Binding-site contacts:
Ligand atom CAF contacts residue PRO41 of chain 1.A at 3.9 Å (hydrophobic).
Ligand atom NAN contacts residue ASN99 of chain 1.A at 3.0 Å (h-bond).
Ligand atom CAR contacts residue ILE105 of chain 1.A at 3.8 Å (hydrophobic).
Ligand atom CAA contacts residue PRO41 of chain 1.A at 3.6 Å (hydrophobic).
Ligand atom CAD contacts residue PRO41 of chain 1.A at 4.0 Å (hydrophobic).
Ligand atom CAA contacts residue VAL46 of chain 1.A at 4.0 Å (hydrophobic).
Ligand atom CAJ contacts residue PRO41 of chain 1.A at 4.1 Å (hydrophobic).
Ligand atom CAF contacts residue ILE105 of chain 1.A at 3.6 Å (hydrophobic).
Ligand atom CAD contacts residue TRP40 of chain 1.A at 3.6 Å (hydrophobic).
Ligand atom CAC contacts residue ASP104 of chain 1.A at 4.0 Å.
Ligand atom CAC contacts residue MET108 of chain 1.A at 4.1 Å (hydrophobic).
Ligand atom CLAB contacts residue TRP40 of chain 1.A at 3.6 Å.
Ligand atom CAI contacts residue LEU51 of chain 1.A at 3.8 Å (hydrophobic).
Ligand atom CAE contacts residue ASP104 of chain 1.A at 4.1 Å.
Ligand atom CAU contacts residue PRO41 of chain 1.A at 4.0 Å (hydrophobic).
Ligand atom CAD contacts residue ILE105 of chain 1.A at 4.1 Å (hydrophobic).
Ligand atom NAM contacts residue ASN99 of chain 1.A at 3.6 Å.
Ligand atom CAH contacts residue PRO41 of chain 1.A at 3.3 Å (hydrophobic).
Ligand atom NAM contacts residue ILE105 of chain 1.A at 3.9 Å.
Ligand atom CAR contacts residue VAL46 of chain 1.A at 4.0 Å (hydrophobic).
Ligand atom CAA contacts residue PHE42 of chain 1.A at 3.7 Å (hydrophobic).
Ligand atom CAI contacts residue PRO41 of chain 1.A at 3.3 Å (hydrophobic).
Ligand atom CAF contacts residue TRP40 of chain 1.A at 4.0 Å (hydrophobic).
Ligand atom NAN contacts residue ILE105 of chain 1.A at 4.0 Å.
Ligand atom NAV contacts residue ILE105 of chain 1.A at 3.8 Å.
Ligand atom CAT contacts residue ILE105 of chain 1.A at 4.0 Å (hydrophobic).
Ligand atom CAK contacts residue LEU53 of chain 1.A at 3.8 Å (hydrophobic).
Ligand atom CAO contacts residue ILE105 of chain 1.A at 4.1 Å (hydrophobic).
Ligand atom CLAB contacts residue LEU51 of chain 1.A at 3.8 Å.
Ligand atom CAG contacts residue ILE105 of chain 1.A at 3.9 Å (hydrophobic).
Ligand atom CAT contacts residue ASN99 of chain 1.A at 4.1 Å.
Ligand atom CAP contacts residue PRO41 of chain 1.A at 3.9 Å (hydrophobic).
Ligand atom CAD contacts residue MET108 of chain 1.A at 3.7 Å (hydrophobic).
Ligand atom CAJ contacts residue LEU51 of chain 1.A at 3.9 Å (hydrophobic).
Ligand atom NAM contacts residue CYS95 of chain 1.A at 4.1 Å.
Ligand atom CAH contacts residue LEU51 of chain 1.A at 3.6 Å (hydrophobic).
Ligand atom NAL contacts residue ILE105 of chain 1.A at 3.9 Å.
Ligand atom CAI contacts residue VAL46 of chain 1.A at 4.1 Å (hydrophobic).
Ligand atom CAP contacts residue LEU51 of chain 1.A at 3.6 Å (hydrophobic).
Ligand atom CAQ contacts residue ILE105 of chain 1.A at 3.8 Å (hydrophobic).

This small molecule binds to this protein.
Small molecule (SMILES): Cc1nnc2n1-c1ccc(Cl)cc1C(c1ccccc1)=NC2

Sequence of chain 1.A:
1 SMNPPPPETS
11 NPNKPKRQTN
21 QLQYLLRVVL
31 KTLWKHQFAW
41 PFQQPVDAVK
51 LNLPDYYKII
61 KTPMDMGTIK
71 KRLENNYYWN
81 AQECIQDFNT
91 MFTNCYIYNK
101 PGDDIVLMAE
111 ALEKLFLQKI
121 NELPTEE